A protein and the small-molecule ligand that binds it are described below.
Small molecule (SMILES): CC[C@H]1OC(=O)/C=C/[C@H](C)[C@@H](O[C@@H]2O[C@H](C)C[C@H](N(C)C)[C@H]2O)[C@@H](C)C[C@@H](C)C(=O)/C=C/C=C/[C@]1(O)CO[C@@H]1O[C@H](C)[C@@H](O)[C@@H](OC)[C@H]1OC

Sequence of chain 1.A:
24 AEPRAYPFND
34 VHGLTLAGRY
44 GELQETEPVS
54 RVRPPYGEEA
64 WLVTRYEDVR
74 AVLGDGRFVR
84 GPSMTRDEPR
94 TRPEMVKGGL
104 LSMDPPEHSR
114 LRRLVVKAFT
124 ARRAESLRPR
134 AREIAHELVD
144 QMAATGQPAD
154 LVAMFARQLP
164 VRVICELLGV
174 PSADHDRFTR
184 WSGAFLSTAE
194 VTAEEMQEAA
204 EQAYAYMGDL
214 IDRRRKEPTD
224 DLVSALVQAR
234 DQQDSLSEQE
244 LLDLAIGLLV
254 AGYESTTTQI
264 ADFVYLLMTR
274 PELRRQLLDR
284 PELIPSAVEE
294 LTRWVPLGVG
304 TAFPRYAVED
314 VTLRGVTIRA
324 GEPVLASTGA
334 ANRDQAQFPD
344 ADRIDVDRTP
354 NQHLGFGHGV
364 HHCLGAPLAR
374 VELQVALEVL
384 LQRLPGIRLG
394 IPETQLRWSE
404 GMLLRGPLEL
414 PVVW

Binding-site contacts:
Ligand atom C26 contacts residue THR195 of chain 1.A at 3.7 Å.
Ligand atom C5 contacts residue ALA254 of chain 1.A at 3.7 Å (hydrophobic).
Ligand atom O4 contacts residue GLY101 of chain 1.A at 2.9 Å (h-bond).
Ligand atom C26 contacts residue VAL194 of chain 1.A at 3.4 Å (hydrophobic).
Ligand atom C37 contacts residue LEU406 of chain 1.A at 3.7 Å (hydrophobic).
Ligand atom O8 contacts residue MET199 of chain 1.A at 3.7 Å.
Ligand atom O4 contacts residue LEU104 of chain 1.A at 3.3 Å (h-bond).
Ligand atom C8 contacts residue GLY101 of chain 1.A at 3.9 Å.
Ligand atom C22 contacts residue GLU97 of chain 1.A at 3.8 Å.
Ligand atom C17 contacts residue PHE188 of chain 1.A at 3.5 Å (hydrophobic).
Ligand atom C31 contacts residue ARG95 of chain 1.A at 3.6 Å.
Ligand atom O10 contacts residue GLU97 of chain 1.A at 3.9 Å.
Ligand atom C10 contacts residue VAL99 of chain 1.A at 3.6 Å (hydrophobic).
Ligand atom N contacts residue VAL194 of chain 1.A at 3.8 Å.
Ligand atom C10 contacts residue GLY101 of chain 1.A at 3.4 Å.
Ligand atom O4 contacts residue LEU103 of chain 1.A at 3.7 Å.
Ligand atom C33 contacts residue LEU406 of chain 1.A at 3.7 Å (hydrophobic).
Ligand atom O10 contacts residue MET199 of chain 1.A at 3.9 Å.
Ligand atom C28 contacts residue GLU97 of chain 1.A at 3.8 Å.
Ligand atom C12 contacts residue VAL253 of chain 1.A at 3.6 Å (hydrophobic).
Ligand atom C5 contacts residue HEM1 of chain 1.C at 3.4 Å.
Ligand atom C26 contacts residue ALA196 of chain 1.A at 3.7 Å (hydrophobic).
Ligand atom C31 contacts residue GLU97 of chain 1.A at 3.8 Å.
Ligand atom C2 contacts residue VAL253 of chain 1.A at 3.7 Å (hydrophobic).
Ligand atom C7 contacts residue HEM1 of chain 1.C at 3.5 Å.
Ligand atom C20 contacts residue VAL99 of chain 1.A at 3.6 Å (hydrophobic).
Ligand atom C8 contacts residue LEU104 of chain 1.A at 3.8 Å (hydrophobic).
Ligand atom C29 contacts residue GLU97 of chain 1.A at 3.8 Å.
Ligand atom O2 contacts residue ALA254 of chain 1.A at 3.3 Å.
Ligand atom C7 contacts residue ALA254 of chain 1.A at 3.7 Å (hydrophobic).
Ligand atom O4 contacts residue GLY102 of chain 1.A at 3.5 Å.
Ligand atom C25 contacts residue VAL194 of chain 1.A at 3.7 Å (hydrophobic).
Ligand atom C18 contacts residue MET199 of chain 1.A at 3.6 Å (hydrophobic).
Ligand atom O6 contacts residue VAL253 of chain 1.A at 3.1 Å (h-bond).
Ligand atom O12 contacts residue LEU406 of chain 1.A at 3.8 Å.
Ligand atom O11 contacts residue LEU406 of chain 1.A at 3.6 Å.
Ligand atom C23 contacts residue MET199 of chain 1.A at 3.7 Å (hydrophobic).
Ligand atom C31 contacts residue SER190 of chain 1.A at 3.7 Å.
Ligand atom O7 contacts residue VAL99 of chain 1.A at 3.8 Å.
Ligand atom C34 contacts residue LEU406 of chain 1.A at 3.4 Å (hydrophobic).